Sequence of chain 30.A:
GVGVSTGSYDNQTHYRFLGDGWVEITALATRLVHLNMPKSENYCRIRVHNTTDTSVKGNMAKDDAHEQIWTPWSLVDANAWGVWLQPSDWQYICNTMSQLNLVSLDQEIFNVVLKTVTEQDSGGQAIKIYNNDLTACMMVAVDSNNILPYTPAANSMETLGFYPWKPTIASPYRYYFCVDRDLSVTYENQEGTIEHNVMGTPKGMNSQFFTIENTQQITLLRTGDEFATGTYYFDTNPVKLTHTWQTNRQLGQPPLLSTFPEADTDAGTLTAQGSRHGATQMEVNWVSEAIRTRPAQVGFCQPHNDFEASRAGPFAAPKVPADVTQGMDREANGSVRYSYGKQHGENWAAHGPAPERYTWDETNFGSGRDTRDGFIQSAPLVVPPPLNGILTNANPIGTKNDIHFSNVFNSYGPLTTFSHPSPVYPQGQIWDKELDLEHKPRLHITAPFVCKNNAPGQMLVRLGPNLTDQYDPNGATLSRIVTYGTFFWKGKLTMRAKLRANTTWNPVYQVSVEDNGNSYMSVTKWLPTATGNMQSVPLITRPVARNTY

A small-molecule ligand and the protein it binds are described below.
Small molecule (SMILES): Nc1ncnc2c1ncn2[C@H]1C[C@H](O)[C@@H](COP(=O)(O)O)O1

Binding-site contacts:
Ligand atom P contacts residue TYR271 of chain 30.A at 4.5 Å.
Ligand atom P contacts residue ASN491 of chain 30.A at 3.0 Å.
Ligand atom P contacts residue ASP273 of chain 30.A at 2.8 Å.
Ligand atom OP2 contacts residue ASP273 of chain 30.A at 2.4 Å.
Ligand atom C5' contacts residue ASN491 of chain 30.A at 4.0 Å.
Ligand atom O5' contacts residue ASP273 of chain 30.A at 4.1 Å.
Ligand atom C5' contacts residue ASP273 of chain 30.A at 3.8 Å.
Ligand atom OP1 contacts residue ASP273 of chain 30.A at 3.3 Å.
Ligand atom OP1 contacts residue TYR271 of chain 30.A at 3.1 Å (h-bond).
Ligand atom OP1 contacts residue ASN491 of chain 30.A at 3.6 Å.
Ligand atom OP2 contacts residue ASN491 of chain 30.A at 1.7 Å (h-bond).
Ligand atom OP1 contacts residue PHE272 of chain 30.A at 3.4 Å.
Ligand atom P contacts residue PHE272 of chain 30.A at 4.3 Å.
Ligand atom O5' contacts residue ASN491 of chain 30.A at 3.5 Å (h-bond).